This protein binds this small molecule.
Small molecule (SMILES): CC(C)C[C@H](NC(=O)[C@H](C)NC(=O)CNC(=O)[C@@H](N)Cc1ccccc1)C(=O)N[C@@H](CC(C)C)C(=O)N[C@@H](C)C(=O)O

Sequence of chain 29.B:
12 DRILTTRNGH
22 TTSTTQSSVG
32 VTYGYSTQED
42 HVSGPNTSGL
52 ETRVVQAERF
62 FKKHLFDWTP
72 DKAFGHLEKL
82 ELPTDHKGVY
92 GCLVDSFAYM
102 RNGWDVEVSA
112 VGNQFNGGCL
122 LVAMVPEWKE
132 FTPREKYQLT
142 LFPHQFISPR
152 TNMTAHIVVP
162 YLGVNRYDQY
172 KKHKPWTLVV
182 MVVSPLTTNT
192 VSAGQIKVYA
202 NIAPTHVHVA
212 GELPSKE

Binding-site contacts:
Ligand atom C contacts residue ARG18 of chain 29.B at 3.8 Å.
Ligand atom CE1 contacts residue ASP12 of chain 29.B at 3.5 Å.
Ligand atom CA contacts residue ILE14 of chain 29.B at 4.0 Å (hydrophobic).
Ligand atom O contacts residue ILE14 of chain 29.B at 3.1 Å.
Ligand atom C contacts residue ILE14 of chain 29.B at 3.4 Å (hydrophobic).
Ligand atom C contacts residue ARG18 of chain 29.B at 4.1 Å.
Ligand atom CD1 contacts residue THR16 of chain 29.B at 3.1 Å.
Ligand atom CA contacts residue THR16 of chain 29.B at 3.6 Å.
Ligand atom CG contacts residue THR17 of chain 29.B at 4.3 Å.
Ligand atom N contacts residue ASP12 of chain 29.B at 4.1 Å.
Ligand atom O contacts residue ARG18 of chain 29.B at 3.0 Å (salt-bridge).
Ligand atom CD2 contacts residue VAL32 of chain 29.B at 3.9 Å (hydrophobic).
Ligand atom CD2 contacts residue HIS157 of chain 29.B at 3.7 Å.
Ligand atom C contacts residue ILE14 of chain 29.B at 4.2 Å (hydrophobic).
Ligand atom CD2 contacts residue THR17 of chain 29.B at 3.7 Å.
Ligand atom CA contacts residue ILE14 of chain 29.B at 3.3 Å (hydrophobic).
Ligand atom CB contacts residue LEU15 of chain 29.B at 4.1 Å (hydrophobic).
Ligand atom CA contacts residue ASP12 of chain 29.B at 3.7 Å.
Ligand atom O contacts residue THR17 of chain 29.B at 3.8 Å.
Ligand atom C contacts residue THR16 of chain 29.B at 3.7 Å.
Ligand atom N contacts residue ILE14 of chain 29.B at 3.5 Å.
Ligand atom N contacts residue ILE14 of chain 29.B at 3.0 Å (h-bond).
Ligand atom O contacts residue ILE14 of chain 29.B at 3.5 Å (h-bond).
Ligand atom CB contacts residue ARG18 of chain 29.B at 4.2 Å.
Ligand atom CD2 contacts residue ASP106 of chain 29.B at 4.1 Å.
Ligand atom CB contacts residue THR17 of chain 29.B at 4.0 Å.
Ligand atom CD1 contacts residue ILE14 of chain 29.B at 3.6 Å (hydrophobic).
Ligand atom CA contacts residue ARG18 of chain 29.B at 3.8 Å.
Ligand atom CG contacts residue ILE14 of chain 29.B at 4.2 Å (hydrophobic).
Ligand atom O contacts residue THR16 of chain 29.B at 3.1 Å (h-bond).
Ligand atom CD1 contacts residue TYR34 of chain 29.B at 3.0 Å (hydrophobic).
Ligand atom C contacts residue THR16 of chain 29.B at 4.2 Å.
Ligand atom C contacts residue ILE14 of chain 29.B at 3.6 Å (hydrophobic).
Ligand atom CD1 contacts residue ASP12 of chain 29.B at 3.8 Å.
Ligand atom O contacts residue LEU15 of chain 29.B at 3.5 Å.
Ligand atom CB contacts residue ILE14 of chain 29.B at 4.1 Å (hydrophobic).
Ligand atom CG contacts residue THR16 of chain 29.B at 4.0 Å.
Ligand atom O contacts residue ARG18 of chain 29.B at 3.6 Å (salt-bridge).
Ligand atom N contacts residue THR16 of chain 29.B at 2.9 Å (h-bond).
Ligand atom CB contacts residue THR16 of chain 29.B at 4.2 Å.